Binding-site contacts:
Ligand atom C3 contacts residue ASN74 of chain 1.A at 3.9 Å.
Ligand atom C2 contacts residue ASN74 of chain 1.A at 2.7 Å.
Ligand atom C2 contacts residue LYS10 of chain 1.A at 4.2 Å.
Ligand atom C4 contacts residue ASN74 of chain 1.A at 4.3 Å.
Ligand atom C8 contacts residue LYS10 of chain 1.A at 3.5 Å.
Ligand atom C1 contacts residue LYS10 of chain 1.A at 3.9 Å.
Ligand atom C7 contacts residue LYS10 of chain 1.A at 3.9 Å.
Ligand atom C1 contacts residue ASN74 of chain 1.A at 1.5 Å.
Ligand atom N2 contacts residue LYS10 of chain 1.A at 3.3 Å.
Ligand atom O5 contacts residue THR76 of chain 1.A at 4.4 Å.
Ligand atom N2 contacts residue ASN74 of chain 1.A at 3.1 Å (h-bond).
Ligand atom C5 contacts residue ASN74 of chain 1.A at 3.6 Å.
Ligand atom C7 contacts residue ASN74 of chain 1.A at 4.4 Å.
Ligand atom O5 contacts residue ASN74 of chain 1.A at 2.3 Å (h-bond).
Ligand atom O6 contacts residue ASN74 of chain 1.A at 4.2 Å.

Sequence of chain 1.A:
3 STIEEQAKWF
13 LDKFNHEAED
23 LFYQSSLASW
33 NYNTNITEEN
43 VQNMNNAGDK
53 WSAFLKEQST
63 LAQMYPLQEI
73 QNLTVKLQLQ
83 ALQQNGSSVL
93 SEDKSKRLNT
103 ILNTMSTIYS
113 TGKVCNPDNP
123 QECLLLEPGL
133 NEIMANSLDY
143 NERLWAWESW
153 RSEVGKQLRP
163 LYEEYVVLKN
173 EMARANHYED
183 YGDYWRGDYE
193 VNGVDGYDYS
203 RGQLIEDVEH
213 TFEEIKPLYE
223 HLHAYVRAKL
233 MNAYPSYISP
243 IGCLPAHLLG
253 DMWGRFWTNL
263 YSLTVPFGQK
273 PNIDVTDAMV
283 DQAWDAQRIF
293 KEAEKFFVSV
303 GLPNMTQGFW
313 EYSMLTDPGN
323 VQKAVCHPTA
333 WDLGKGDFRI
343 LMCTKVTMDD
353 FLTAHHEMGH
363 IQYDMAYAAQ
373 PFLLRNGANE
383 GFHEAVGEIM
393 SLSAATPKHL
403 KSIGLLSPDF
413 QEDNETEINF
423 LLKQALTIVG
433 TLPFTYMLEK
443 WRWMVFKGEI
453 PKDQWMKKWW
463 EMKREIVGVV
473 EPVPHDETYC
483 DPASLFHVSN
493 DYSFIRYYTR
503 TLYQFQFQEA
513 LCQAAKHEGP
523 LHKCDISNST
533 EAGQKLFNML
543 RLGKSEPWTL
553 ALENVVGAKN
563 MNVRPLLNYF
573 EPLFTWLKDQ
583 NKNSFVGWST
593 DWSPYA

This small molecule binds to this protein.
Small molecule (SMILES): CC(=O)N[C@@H]1[C@@H](O)[C@H](O)[C@@H](CO)O[C@H]1O